The protein below binds the small molecule below.
Small molecule (SMILES): N=c1ccn([C@H]2C[C@H](O[P](=O)(O)OC[C@H]3O[C@@H](n4cnc5c(N)ncnc54)C[C@@H]3O[P](=O)(O)OC[C@H]3O[C@@H](n4cnc5c(N)ncnc54)C[C@@H]3O[P](=O)(O)OC[C@H]3O[C@@H](n4cnc5c(N)ncnc54)C[C@@H]3O)[C@@H](COP(=O)=O)O2)c(=O)[nH]1

Binding-site contacts:
Ligand atom O5' contacts residue GLN137 of chain 4.A at 4.3 Å.
Ligand atom N9 contacts residue TRP60 of chain 4.A at 3.8 Å.
Ligand atom C3' contacts residue PRO276 of chain 4.A at 3.2 Å (hydrophobic).
Ligand atom C2' contacts residue TRP60 of chain 4.A at 4.1 Å (hydrophobic).
Ligand atom P contacts residue GLN137 of chain 4.A at 3.5 Å.
Ligand atom OP2 contacts residue ARG534 of chain 4.A at 3.6 Å.
Ligand atom N1 contacts residue TRP60 of chain 4.A at 3.5 Å.
Ligand atom N6 contacts residue TRP60 of chain 4.A at 3.0 Å.
Ligand atom C1' contacts residue TRP60 of chain 4.A at 3.5 Å (hydrophobic).
Ligand atom C4 contacts residue TRP60 of chain 4.A at 3.5 Å (hydrophobic).
Ligand atom OP2 contacts residue TRP60 of chain 4.A at 4.4 Å.
Ligand atom C4' contacts residue PRO276 of chain 4.A at 3.7 Å (hydrophobic).
Ligand atom C5' contacts residue PRO276 of chain 4.A at 3.7 Å (hydrophobic).
Ligand atom C2 contacts residue TRP60 of chain 4.A at 3.4 Å (hydrophobic).
Ligand atom O5' contacts residue TRP60 of chain 4.A at 3.8 Å.
Ligand atom O3' contacts residue TRP60 of chain 4.A at 4.4 Å.
Ligand atom O3' contacts residue GLN137 of chain 4.A at 2.1 Å (h-bond).
Ligand atom O4' contacts residue TRP60 of chain 4.A at 4.2 Å.
Ligand atom C5 contacts residue TRP60 of chain 4.A at 3.8 Å (hydrophobic).
Ligand atom OP2 contacts residue PRO276 of chain 4.A at 3.9 Å.
Ligand atom C4' contacts residue GLN137 of chain 4.A at 4.1 Å.
Ligand atom C2' contacts residue GLN137 of chain 4.A at 2.9 Å.
Ligand atom O5' contacts residue PRO276 of chain 4.A at 2.8 Å.
Ligand atom N3 contacts residue TRP60 of chain 4.A at 3.0 Å.
Ligand atom O3' contacts residue PRO276 of chain 4.A at 3.4 Å.
Ligand atom P contacts residue ASN139 of chain 4.A at 3.7 Å.
Ligand atom OP1 contacts residue ASN139 of chain 4.A at 3.1 Å (h-bond).
Ligand atom OP1 contacts residue PRO276 of chain 4.A at 3.1 Å.
Ligand atom P contacts residue PRO276 of chain 4.A at 3.8 Å.
Ligand atom C1' contacts residue GLN137 of chain 4.A at 4.0 Å.
Ligand atom OP1 contacts residue GLN137 of chain 4.A at 4.4 Å.
Ligand atom N6 contacts residue ASP58 of chain 4.A at 4.3 Å.
Ligand atom OP2 contacts residue ASN139 of chain 4.A at 3.3 Å (h-bond).
Ligand atom N7 contacts residue TRP60 of chain 4.A at 3.9 Å.
Ligand atom OP1 contacts residue ASN275 of chain 4.A at 4.5 Å.
Ligand atom C6 contacts residue TRP60 of chain 4.A at 3.4 Å (hydrophobic).
Ligand atom N6 contacts residue GLY57 of chain 4.A at 3.7 Å.
Ligand atom C3' contacts residue GLN137 of chain 4.A at 2.6 Å.
Ligand atom C8 contacts residue TRP60 of chain 4.A at 4.4 Å (hydrophobic).
Ligand atom OP2 contacts residue GLN137 of chain 4.A at 3.8 Å.

Sequence of chain 4.A:
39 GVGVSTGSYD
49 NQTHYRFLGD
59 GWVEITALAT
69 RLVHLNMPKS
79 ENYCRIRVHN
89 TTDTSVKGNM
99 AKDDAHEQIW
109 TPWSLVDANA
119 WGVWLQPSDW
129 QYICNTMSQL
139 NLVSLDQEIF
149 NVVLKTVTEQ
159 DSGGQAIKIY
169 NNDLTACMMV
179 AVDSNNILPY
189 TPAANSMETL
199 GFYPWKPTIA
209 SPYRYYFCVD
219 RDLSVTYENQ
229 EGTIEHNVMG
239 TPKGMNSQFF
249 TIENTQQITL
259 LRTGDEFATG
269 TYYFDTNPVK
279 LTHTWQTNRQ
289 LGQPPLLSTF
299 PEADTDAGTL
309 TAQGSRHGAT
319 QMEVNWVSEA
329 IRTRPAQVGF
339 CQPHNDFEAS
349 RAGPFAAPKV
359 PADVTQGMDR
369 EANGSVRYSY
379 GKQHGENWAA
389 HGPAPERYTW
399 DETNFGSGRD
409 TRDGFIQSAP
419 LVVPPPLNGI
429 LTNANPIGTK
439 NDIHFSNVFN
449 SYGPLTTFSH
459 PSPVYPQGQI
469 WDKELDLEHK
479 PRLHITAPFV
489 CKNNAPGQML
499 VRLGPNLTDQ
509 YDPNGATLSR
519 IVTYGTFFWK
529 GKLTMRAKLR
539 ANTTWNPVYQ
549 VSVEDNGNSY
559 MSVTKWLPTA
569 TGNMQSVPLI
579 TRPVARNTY